This protein binds this small molecule.
Small molecule (SMILES): CC(=O)N[C@H]1[C@H](O[C@H]2[C@H](O)[C@@H](NC(C)=O)CO[C@@H]2CO)O[C@H](CO)[C@@H](O[C@@H]2O[C@H](CO)[C@@H](O)[C@H](O)[C@@H]2O)[C@@H]1O

Sequence of chain 1.A:
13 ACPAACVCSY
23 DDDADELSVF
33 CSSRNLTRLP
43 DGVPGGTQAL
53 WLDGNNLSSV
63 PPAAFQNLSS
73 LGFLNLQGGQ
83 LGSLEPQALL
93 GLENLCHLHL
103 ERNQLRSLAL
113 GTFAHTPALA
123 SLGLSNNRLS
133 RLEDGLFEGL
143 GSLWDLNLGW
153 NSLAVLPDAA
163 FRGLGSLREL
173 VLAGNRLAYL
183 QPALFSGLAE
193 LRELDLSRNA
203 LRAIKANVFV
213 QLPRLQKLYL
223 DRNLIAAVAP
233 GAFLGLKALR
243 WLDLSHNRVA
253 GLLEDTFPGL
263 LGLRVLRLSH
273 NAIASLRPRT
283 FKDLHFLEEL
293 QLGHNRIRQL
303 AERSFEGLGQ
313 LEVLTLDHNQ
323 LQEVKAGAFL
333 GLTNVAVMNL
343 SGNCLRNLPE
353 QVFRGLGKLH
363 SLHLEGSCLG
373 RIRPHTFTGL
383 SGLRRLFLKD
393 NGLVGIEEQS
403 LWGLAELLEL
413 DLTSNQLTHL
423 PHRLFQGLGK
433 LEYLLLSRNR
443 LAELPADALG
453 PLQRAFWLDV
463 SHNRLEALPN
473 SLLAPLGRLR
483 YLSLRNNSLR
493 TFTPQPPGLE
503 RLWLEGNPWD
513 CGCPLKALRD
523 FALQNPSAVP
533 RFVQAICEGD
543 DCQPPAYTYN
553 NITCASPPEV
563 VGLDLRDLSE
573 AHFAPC

Binding-site contacts:
Ligand atom N2 contacts residue HIS365 of chain 1.A at 4.2 Å.
Ligand atom O5 contacts residue ASN341 of chain 1.A at 2.4 Å (h-bond).
Ligand atom C3 contacts residue ASN341 of chain 1.A at 3.9 Å.
Ligand atom C5 contacts residue SER343 of chain 1.A at 3.8 Å.
Ligand atom N2 contacts residue ASN341 of chain 1.A at 3.1 Å (h-bond).
Ligand atom O5 contacts residue SER343 of chain 1.A at 3.8 Å.
Ligand atom C7 contacts residue HIS365 of chain 1.A at 4.5 Å.
Ligand atom C1 contacts residue ASN341 of chain 1.A at 1.5 Å.
Ligand atom O7 contacts residue GLN243 of chain 1.B at 3.9 Å.
Ligand atom C5 contacts residue ASN341 of chain 1.A at 3.7 Å.
Ligand atom C2 contacts residue ASN341 of chain 1.A at 2.6 Å.
Ligand atom O7 contacts residue HIS365 of chain 1.A at 3.9 Å.
Ligand atom C7 contacts residue ASN341 of chain 1.A at 3.4 Å.
Ligand atom O5 contacts residue ASP319 of chain 1.A at 3.5 Å (salt-bridge).
Ligand atom O7 contacts residue ASN341 of chain 1.A at 4.2 Å.
Ligand atom C1 contacts residue SER343 of chain 1.A at 4.2 Å.
Ligand atom C6 contacts residue HIS320 of chain 1.A at 3.8 Å.
Ligand atom C8 contacts residue ASN341 of chain 1.A at 3.7 Å.
Ligand atom O6 contacts residue HIS320 of chain 1.A at 3.2 Å.
Ligand atom C6 contacts residue ASP319 of chain 1.A at 3.6 Å.
Ligand atom C6 contacts residue SER343 of chain 1.A at 4.1 Å.
Ligand atom C4 contacts residue ASN341 of chain 1.A at 4.3 Å.
Ligand atom C5 contacts residue ASP319 of chain 1.A at 4.2 Å.
Ligand atom C8 contacts residue GLU367 of chain 1.A at 4.1 Å.

Sequence of chain 1.B:
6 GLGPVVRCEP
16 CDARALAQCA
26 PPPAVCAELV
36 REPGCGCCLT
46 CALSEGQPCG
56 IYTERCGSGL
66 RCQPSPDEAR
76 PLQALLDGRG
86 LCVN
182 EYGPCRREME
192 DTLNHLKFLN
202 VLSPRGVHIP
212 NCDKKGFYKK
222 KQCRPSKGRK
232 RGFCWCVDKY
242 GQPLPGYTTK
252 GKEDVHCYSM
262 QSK